Binding-site contacts:
Ligand atom C10 contacts residue PRO340 of chain 1.C at 4.5 Å (hydrophobic).
Ligand atom C11 contacts residue TRP337 of chain 1.C at 4.3 Å (hydrophobic).
Ligand atom CA contacts residue LYS393 of chain 1.C at 3.1 Å.
Ligand atom C6 contacts residue LEU347 of chain 1.C at 4.2 Å (hydrophobic).
Ligand atom CA contacts residue GLY350 of chain 1.C at 3.8 Å.
Ligand atom C7 contacts residue LEU347 of chain 1.C at 3.8 Å (hydrophobic).
Ligand atom C11 contacts residue MET341 of chain 1.C at 4.4 Å (hydrophobic).
Ligand atom C12 contacts residue GLY336 of chain 1.C at 3.5 Å.
Ligand atom C13 contacts residue GLY336 of chain 1.C at 4.2 Å.
Ligand atom C18 contacts residue GLY350 of chain 1.C at 4.3 Å.
Ligand atom CA contacts residue LEU347 of chain 1.C at 4.3 Å (hydrophobic).
Ligand atom C11 contacts residue LEU347 of chain 1.C at 4.2 Å (hydrophobic).
Ligand atom C9 contacts residue LEU347 of chain 1.C at 3.0 Å (hydrophobic).
Ligand atom C17 contacts residue SER348 of chain 1.C at 4.5 Å.
Ligand atom C20 contacts residue LEU347 of chain 1.C at 4.4 Å (hydrophobic).
Ligand atom C13 contacts residue TRP337 of chain 1.C at 3.9 Å (hydrophobic).
Ligand atom C4 contacts residue LEU347 of chain 1.C at 4.0 Å (hydrophobic).
Ligand atom C8 contacts residue LEU347 of chain 1.C at 3.8 Å (hydrophobic).
Ligand atom C20 contacts residue GLY350 of chain 1.C at 4.4 Å.
Ligand atom CB contacts residue LYS393 of chain 1.C at 3.4 Å.
Ligand atom C16 contacts residue GLY350 of chain 1.C at 4.2 Å.
Ligand atom C5 contacts residue SER348 of chain 1.C at 3.7 Å.
Ligand atom C17 contacts residue GLY350 of chain 1.C at 3.5 Å.
Ligand atom CB contacts residue GLY350 of chain 1.C at 4.4 Å.
Ligand atom C10 contacts residue LEU347 of chain 1.C at 3.6 Å (hydrophobic).
Ligand atom C11 contacts residue PRO340 of chain 1.C at 3.7 Å (hydrophobic).
Ligand atom C12 contacts residue TRP337 of chain 1.C at 3.7 Å (hydrophobic).
Ligand atom C6 contacts residue SER348 of chain 1.C at 3.7 Å.
Ligand atom C5 contacts residue LEU347 of chain 1.C at 3.2 Å (hydrophobic).

This small molecule binds to this protein.
Small molecule (SMILES): CC/C(=C(\c1ccccc1)c1ccc(OCCN(C)C)cc1)c1ccccc1

Sequence of chain 1.C:
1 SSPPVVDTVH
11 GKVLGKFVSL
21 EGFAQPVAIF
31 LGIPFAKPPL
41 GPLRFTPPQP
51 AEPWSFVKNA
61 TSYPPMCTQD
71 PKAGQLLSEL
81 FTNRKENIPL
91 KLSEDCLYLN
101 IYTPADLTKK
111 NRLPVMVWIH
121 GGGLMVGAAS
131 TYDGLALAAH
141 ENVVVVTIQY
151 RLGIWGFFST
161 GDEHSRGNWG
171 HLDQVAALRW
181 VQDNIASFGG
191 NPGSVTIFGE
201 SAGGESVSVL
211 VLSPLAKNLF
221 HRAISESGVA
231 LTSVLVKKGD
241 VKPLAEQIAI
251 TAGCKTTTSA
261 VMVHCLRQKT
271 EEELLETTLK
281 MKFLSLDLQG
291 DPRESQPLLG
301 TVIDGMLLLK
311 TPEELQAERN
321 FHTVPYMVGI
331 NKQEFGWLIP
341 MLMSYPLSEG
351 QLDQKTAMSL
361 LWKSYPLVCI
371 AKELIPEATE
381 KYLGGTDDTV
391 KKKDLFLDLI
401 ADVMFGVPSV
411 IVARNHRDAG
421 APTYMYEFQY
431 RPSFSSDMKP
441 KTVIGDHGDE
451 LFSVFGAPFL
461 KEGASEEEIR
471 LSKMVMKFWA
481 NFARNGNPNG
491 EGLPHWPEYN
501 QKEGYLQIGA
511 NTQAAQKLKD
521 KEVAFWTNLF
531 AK